Binding-site contacts:
Ligand atom O5 contacts residue THR28 of chain 3.A at 4.5 Å.
Ligand atom C8 contacts residue ASN26 of chain 3.A at 3.8 Å.
Ligand atom C7 contacts residue ASN26 of chain 3.A at 3.1 Å.
Ligand atom O6 contacts residue LEU51 of chain 3.B at 3.7 Å.
Ligand atom O6 contacts residue THR307 of chain 3.A at 3.9 Å.
Ligand atom O5 contacts residue THR307 of chain 3.A at 3.5 Å (h-bond).
Ligand atom C3 contacts residue ASN26 of chain 3.A at 3.4 Å.
Ligand atom C1 contacts residue ASN26 of chain 3.A at 1.4 Å.
Ligand atom O5 contacts residue ASN26 of chain 3.A at 2.4 Å (h-bond).
Ligand atom C1 contacts residue ALA27 of chain 3.A at 3.8 Å (hydrophobic).
Ligand atom C4 contacts residue ASN26 of chain 3.A at 4.0 Å.
Ligand atom C5 contacts residue THR28 of chain 3.A at 4.3 Å.
Ligand atom O7 contacts residue ASN26 of chain 3.A at 3.9 Å.
Ligand atom C1 contacts residue THR307 of chain 3.A at 4.2 Å.
Ligand atom O3 contacts residue ASN26 of chain 3.A at 4.3 Å.
Ligand atom N2 contacts residue ASN26 of chain 3.A at 2.3 Å (h-bond).
Ligand atom C5 contacts residue ASN26 of chain 3.A at 3.6 Å.
Ligand atom C2 contacts residue ASN26 of chain 3.A at 1.9 Å.
Ligand atom O5 contacts residue ALA27 of chain 3.A at 3.4 Å (h-bond).
Ligand atom C5 contacts residue ALA27 of chain 3.A at 4.2 Å (hydrophobic).
Ligand atom C6 contacts residue THR28 of chain 3.A at 3.8 Å.
Ligand atom C6 contacts residue LEU51 of chain 3.B at 4.0 Å (hydrophobic).
Ligand atom C6 contacts residue THR307 of chain 3.A at 4.0 Å.

Sequence of chain 3.B:
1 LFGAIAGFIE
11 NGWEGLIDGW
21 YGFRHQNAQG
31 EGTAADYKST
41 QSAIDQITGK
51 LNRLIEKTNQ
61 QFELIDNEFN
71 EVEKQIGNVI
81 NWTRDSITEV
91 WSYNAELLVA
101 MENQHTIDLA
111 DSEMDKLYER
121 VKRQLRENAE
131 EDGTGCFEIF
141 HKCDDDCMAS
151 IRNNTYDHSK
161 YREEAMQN

Sequence of chain 3.A:
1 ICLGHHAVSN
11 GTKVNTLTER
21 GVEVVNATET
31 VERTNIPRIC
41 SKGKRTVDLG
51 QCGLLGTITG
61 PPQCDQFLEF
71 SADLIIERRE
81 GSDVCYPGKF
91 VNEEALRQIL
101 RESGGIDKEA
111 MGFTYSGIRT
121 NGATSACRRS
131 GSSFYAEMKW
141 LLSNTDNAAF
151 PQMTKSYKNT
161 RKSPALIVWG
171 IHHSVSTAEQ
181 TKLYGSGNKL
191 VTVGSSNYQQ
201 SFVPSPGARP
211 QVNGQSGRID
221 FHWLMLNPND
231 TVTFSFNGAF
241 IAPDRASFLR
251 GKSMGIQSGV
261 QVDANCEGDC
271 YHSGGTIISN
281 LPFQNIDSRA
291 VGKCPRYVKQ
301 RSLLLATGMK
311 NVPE

A protein and the small-molecule ligand that binds it are described below.
Small molecule (SMILES): CC(=O)N[C@@H]1[C@@H](O)[C@H](O)[C@@H](CO)O[C@H]1O